Binding-site contacts:
Ligand atom C1 contacts residue ALA147 of chain 1.F at 4.0 Å (hydrophobic).
Ligand atom C4 contacts residue ASN154 of chain 1.F at 4.3 Å.
Ligand atom O5 contacts residue SER151 of chain 1.F at 4.4 Å.
Ligand atom C5 contacts residue ASN154 of chain 1.F at 4.4 Å.
Ligand atom N2 contacts residue ASN154 of chain 1.F at 3.2 Å (h-bond).
Ligand atom C6 contacts residue GLY150 of chain 1.F at 4.3 Å.
Ligand atom C6 contacts residue ALA147 of chain 1.F at 3.1 Å (hydrophobic).
Ligand atom O6 contacts residue ALA147 of chain 1.F at 3.6 Å (h-bond).
Ligand atom O5 contacts residue SER151 of chain 1.F at 4.0 Å.
Ligand atom O2 contacts residue ALA147 of chain 1.F at 4.1 Å.
Ligand atom O5 contacts residue THR156 of chain 1.F at 4.1 Å.
Ligand atom O7 contacts residue ASN154 of chain 1.F at 2.9 Å (h-bond).
Ligand atom C5 contacts residue SER151 of chain 1.F at 4.2 Å.
Ligand atom C7 contacts residue ASN154 of chain 1.F at 3.3 Å.
Ligand atom C6 contacts residue GLY150 of chain 1.F at 4.1 Å.
Ligand atom C7 contacts residue THR156 of chain 1.F at 4.4 Å.
Ligand atom C6 contacts residue ARG153 of chain 1.F at 4.4 Å.
Ligand atom O5 contacts residue ASN154 of chain 1.F at 2.4 Å (h-bond).
Ligand atom O5 contacts residue ALA147 of chain 1.F at 4.2 Å.
Ligand atom C2 contacts residue ASN154 of chain 1.F at 2.6 Å.
Ligand atom O5 contacts residue GLY150 of chain 1.F at 3.8 Å.
Ligand atom C2 contacts residue THR156 of chain 1.F at 4.5 Å.
Ligand atom C5 contacts residue ASN154 of chain 1.F at 3.7 Å.
Ligand atom C1 contacts residue ASN154 of chain 1.F at 1.5 Å.
Ligand atom C2 contacts residue ALA147 of chain 1.F at 4.5 Å (hydrophobic).
Ligand atom C5 contacts residue THR156 of chain 1.F at 4.4 Å.
Ligand atom C6 contacts residue SER151 of chain 1.F at 3.7 Å.
Ligand atom C8 contacts residue THR156 of chain 1.F at 4.3 Å.
Ligand atom C1 contacts residue THR156 of chain 1.F at 3.7 Å.
Ligand atom N2 contacts residue THR156 of chain 1.F at 4.2 Å.
Ligand atom C3 contacts residue ASN154 of chain 1.F at 4.0 Å.
Ligand atom O5 contacts residue GLY150 of chain 1.F at 4.1 Å.

Sequence of chain 1.F:
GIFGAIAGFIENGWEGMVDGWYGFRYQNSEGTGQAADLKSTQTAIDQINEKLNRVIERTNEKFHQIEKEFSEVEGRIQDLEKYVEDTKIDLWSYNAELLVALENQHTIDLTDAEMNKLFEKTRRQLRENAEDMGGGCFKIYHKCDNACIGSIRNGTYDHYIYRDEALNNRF

This small molecule binds to this protein.
Small molecule (SMILES): CC(=O)N[C@H]1CO[C@H](COC2O[C@@H](C)[C@@H](O)[C@@H](O)[C@@H]2O)[C@@H](O)[C@@H]1O